Binding-site contacts:
Ligand atom O11 contacts residue LEU192 of chain 1.A at 3.3 Å.
Ligand atom O10 contacts residue PHE142 of chain 1.A at 4.0 Å.
Ligand atom C06 contacts residue PRO193 of chain 1.A at 3.8 Å (hydrophobic).
Ligand atom C08 contacts residue LEU192 of chain 1.A at 3.4 Å (hydrophobic).
Ligand atom C03 contacts residue PHE142 of chain 1.A at 4.3 Å (hydrophobic).
Ligand atom O11 contacts residue LEU189 of chain 1.A at 3.3 Å (h-bond).
Ligand atom O01 contacts residue PHE142 of chain 1.A at 4.5 Å.
Ligand atom C07 contacts residue TRP182 of chain 1.A at 4.1 Å (hydrophobic).
Ligand atom O11 contacts residue PHE142 of chain 1.A at 4.0 Å.
Ligand atom O11 contacts residue PRO193 of chain 1.A at 3.7 Å.
Ligand atom O10 contacts residue LEU192 of chain 1.A at 3.2 Å.
Ligand atom C08 contacts residue PHE142 of chain 1.A at 3.8 Å (hydrophobic).
Ligand atom C09 contacts residue PHE142 of chain 1.A at 3.8 Å (hydrophobic).
Ligand atom C07 contacts residue PHE142 of chain 1.A at 4.3 Å (hydrophobic).
Ligand atom C05 contacts residue TRP182 of chain 1.A at 4.4 Å (hydrophobic).
Ligand atom C03 contacts residue LEU192 of chain 1.A at 4.3 Å (hydrophobic).
Ligand atom C07 contacts residue LEU192 of chain 1.A at 4.1 Å (hydrophobic).
Ligand atom C08 contacts residue PRO193 of chain 1.A at 4.3 Å (hydrophobic).
Ligand atom C09 contacts residue LEU192 of chain 1.A at 3.4 Å (hydrophobic).
Ligand atom C06 contacts residue TRP182 of chain 1.A at 3.8 Å (hydrophobic).
Ligand atom C07 contacts residue PRO193 of chain 1.A at 3.6 Å (hydrophobic).

Sequence of chain 1.A:
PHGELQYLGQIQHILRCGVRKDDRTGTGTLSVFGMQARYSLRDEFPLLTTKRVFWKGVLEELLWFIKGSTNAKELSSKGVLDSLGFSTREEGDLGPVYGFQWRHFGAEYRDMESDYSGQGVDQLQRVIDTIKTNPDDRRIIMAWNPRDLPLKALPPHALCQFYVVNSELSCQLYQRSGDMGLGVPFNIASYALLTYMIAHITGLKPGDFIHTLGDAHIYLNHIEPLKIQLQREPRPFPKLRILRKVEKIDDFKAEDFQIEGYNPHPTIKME

This small molecule binds to this protein.
Small molecule (SMILES): O=c1c(O)cccc2cc(O)c(O)c(O)c12